Binding-site contacts:
Ligand atom O7 contacts residue ASN89 of chain 2.A at 4.1 Å.
Ligand atom C8 contacts residue GLU88 of chain 2.A at 3.8 Å.
Ligand atom C8 contacts residue GLY13 of chain 2.B at 3.9 Å.
Ligand atom O7 contacts residue SER17 of chain 2.B at 3.0 Å.
Ligand atom C4 contacts residue ASN89 of chain 2.A at 4.3 Å.
Ligand atom O5 contacts residue ASN89 of chain 2.A at 2.5 Å (h-bond).
Ligand atom C2 contacts residue ASN89 of chain 2.A at 2.5 Å.
Ligand atom C1 contacts residue GLU88 of chain 2.A at 4.2 Å.
Ligand atom C2 contacts residue GLU88 of chain 2.A at 4.4 Å.
Ligand atom C7 contacts residue SER17 of chain 2.B at 3.9 Å.
Ligand atom C7 contacts residue GLY16 of chain 2.B at 4.5 Å.
Ligand atom O7 contacts residue GLY16 of chain 2.B at 4.3 Å.
Ligand atom C8 contacts residue SER17 of chain 2.B at 4.1 Å.
Ligand atom C5 contacts residue ASN89 of chain 2.A at 3.8 Å.
Ligand atom C7 contacts residue GLU88 of chain 2.A at 4.3 Å.
Ligand atom C3 contacts residue ASN89 of chain 2.A at 3.9 Å.
Ligand atom C1 contacts residue ASN89 of chain 2.A at 1.5 Å.
Ligand atom C7 contacts residue ASN89 of chain 2.A at 3.6 Å.
Ligand atom N2 contacts residue GLU88 of chain 2.A at 3.6 Å.
Ligand atom N2 contacts residue ASN89 of chain 2.A at 2.8 Å (h-bond).

This small molecule binds to this protein.
Small molecule (SMILES): CC(=O)N[C@@H]1[C@@H](O)[C@H](O)[C@@H](CO)O[C@H]1O

Sequence of chain 2.A:
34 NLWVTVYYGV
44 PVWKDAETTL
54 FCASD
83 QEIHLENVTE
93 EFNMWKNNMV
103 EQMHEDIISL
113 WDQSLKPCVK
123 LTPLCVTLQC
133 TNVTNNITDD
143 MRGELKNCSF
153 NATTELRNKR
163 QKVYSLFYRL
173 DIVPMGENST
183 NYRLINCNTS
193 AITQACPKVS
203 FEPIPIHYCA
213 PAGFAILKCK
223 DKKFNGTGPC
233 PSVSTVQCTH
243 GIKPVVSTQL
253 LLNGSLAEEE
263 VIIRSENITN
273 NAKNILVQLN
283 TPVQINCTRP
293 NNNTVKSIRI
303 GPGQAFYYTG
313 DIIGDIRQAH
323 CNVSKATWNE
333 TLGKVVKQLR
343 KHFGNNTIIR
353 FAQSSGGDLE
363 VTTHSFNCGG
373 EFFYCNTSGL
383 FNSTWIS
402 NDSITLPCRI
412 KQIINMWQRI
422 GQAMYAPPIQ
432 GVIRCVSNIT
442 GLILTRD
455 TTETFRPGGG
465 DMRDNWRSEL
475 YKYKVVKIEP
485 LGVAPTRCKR

Sequence of chain 2.B:
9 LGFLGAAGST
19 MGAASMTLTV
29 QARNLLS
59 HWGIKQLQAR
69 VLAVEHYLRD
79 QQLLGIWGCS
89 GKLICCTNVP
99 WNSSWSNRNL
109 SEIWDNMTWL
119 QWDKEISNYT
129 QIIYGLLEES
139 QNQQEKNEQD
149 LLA